Binding-site contacts:
Ligand atom CD1 contacts residue TYR445 of chain 1.B at 3.6 Å (hydrophobic).
Ligand atom OXT contacts residue GLY643 of chain 1.B at 3.7 Å.
Ligand atom OD2 contacts residue THR645 of chain 1.B at 3.0 Å (h-bond).
Ligand atom CD contacts residue PRO473 of chain 1.B at 3.7 Å (hydrophobic).
Ligand atom CA contacts residue GLU695 of chain 1.B at 3.3 Å.
Ligand atom CD1 contacts residue GLU397 of chain 1.B at 4.0 Å.
Ligand atom CG1 contacts residue GLU695 of chain 1.B at 4.0 Å.
Ligand atom CD contacts residue TYR445 of chain 1.B at 3.4 Å (hydrophobic).
Ligand atom OD1 contacts residue SER642 of chain 1.B at 3.8 Å.
Ligand atom CB1 contacts residue GLU695 of chain 1.B at 3.5 Å.
Ligand atom OXT contacts residue THR475 of chain 1.B at 3.8 Å.
Ligand atom C contacts residue THR475 of chain 1.B at 3.0 Å.
Ligand atom CD contacts residue GLU695 of chain 1.B at 3.9 Å.
Ligand atom CG contacts residue TYR445 of chain 1.B at 3.5 Å (hydrophobic).
Ligand atom C contacts residue ARG480 of chain 1.B at 4.0 Å.
Ligand atom OD1 contacts residue SER644 of chain 1.B at 2.8 Å (h-bond).
Ligand atom OXT contacts residue SER644 of chain 1.B at 2.8 Å (h-bond).
Ligand atom CB contacts residue GLU695 of chain 1.B at 4.0 Å.
Ligand atom CD2 contacts residue LEU640 of chain 1.B at 4.0 Å (hydrophobic).
Ligand atom CG1 contacts residue THR645 of chain 1.B at 3.6 Å.
Ligand atom O contacts residue PRO473 of chain 1.B at 3.7 Å.
Ligand atom C contacts residue GLU695 of chain 1.B at 4.1 Å.
Ligand atom O contacts residue THR475 of chain 1.B at 2.6 Å (h-bond).
Ligand atom OXT contacts residue ARG480 of chain 1.B at 3.3 Å (salt-bridge).
Ligand atom OD2 contacts residue LEU640 of chain 1.B at 3.3 Å.
Ligand atom N contacts residue GLU695 of chain 1.B at 3.1 Å (salt-bridge).
Ligand atom O contacts residue ARG480 of chain 1.B at 3.3 Å (salt-bridge).
Ligand atom O contacts residue LEU474 of chain 1.B at 4.1 Å.
Ligand atom C contacts residue SER644 of chain 1.B at 3.9 Å.
Ligand atom CG1 contacts residue SER644 of chain 1.B at 4.0 Å.
Ligand atom N contacts residue THR475 of chain 1.B at 3.5 Å (h-bond).
Ligand atom CA contacts residue THR475 of chain 1.B at 3.5 Å.
Ligand atom CB1 contacts residue LEU640 of chain 1.B at 3.6 Å (hydrophobic).
Ligand atom CD2 contacts residue TYR445 of chain 1.B at 3.5 Å (hydrophobic).
Ligand atom CG1 contacts residue LEU640 of chain 1.B at 3.7 Å (hydrophobic).
Ligand atom OD1 contacts residue GLY643 of chain 1.B at 3.1 Å.
Ligand atom N contacts residue PRO473 of chain 1.B at 3.4 Å (h-bond).
Ligand atom OD1 contacts residue THR645 of chain 1.B at 3.3 Å (h-bond).
Ligand atom CG2 contacts residue TYR445 of chain 1.B at 3.4 Å (hydrophobic).
Ligand atom O contacts residue TYR445 of chain 1.B at 4.1 Å.

Sequence of chain 1.B:
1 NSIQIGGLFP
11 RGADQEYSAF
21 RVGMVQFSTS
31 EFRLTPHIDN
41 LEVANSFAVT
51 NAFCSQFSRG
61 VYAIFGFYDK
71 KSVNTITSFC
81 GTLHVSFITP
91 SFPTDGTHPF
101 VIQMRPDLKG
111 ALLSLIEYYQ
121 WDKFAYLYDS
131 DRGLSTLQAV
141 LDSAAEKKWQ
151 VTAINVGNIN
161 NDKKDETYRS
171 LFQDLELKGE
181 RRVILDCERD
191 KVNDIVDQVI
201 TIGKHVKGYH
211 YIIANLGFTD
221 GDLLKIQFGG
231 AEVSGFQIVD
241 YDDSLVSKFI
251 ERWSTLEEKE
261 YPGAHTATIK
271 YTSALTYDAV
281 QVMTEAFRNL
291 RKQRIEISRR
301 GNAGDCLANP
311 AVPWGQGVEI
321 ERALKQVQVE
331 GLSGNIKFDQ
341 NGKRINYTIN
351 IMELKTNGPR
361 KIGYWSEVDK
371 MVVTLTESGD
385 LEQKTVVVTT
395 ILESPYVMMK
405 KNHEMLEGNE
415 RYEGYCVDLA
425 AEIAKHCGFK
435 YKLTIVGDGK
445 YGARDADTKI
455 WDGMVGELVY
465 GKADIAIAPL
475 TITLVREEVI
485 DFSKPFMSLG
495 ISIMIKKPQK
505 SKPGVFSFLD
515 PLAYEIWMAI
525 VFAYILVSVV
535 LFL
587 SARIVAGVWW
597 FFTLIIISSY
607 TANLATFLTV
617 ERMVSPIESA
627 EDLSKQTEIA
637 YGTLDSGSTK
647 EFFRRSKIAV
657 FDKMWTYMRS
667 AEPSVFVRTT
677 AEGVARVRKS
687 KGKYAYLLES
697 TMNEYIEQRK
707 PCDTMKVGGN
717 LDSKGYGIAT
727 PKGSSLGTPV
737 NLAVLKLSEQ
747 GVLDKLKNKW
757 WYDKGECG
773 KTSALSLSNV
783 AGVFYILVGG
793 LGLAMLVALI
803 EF

The protein below binds the small molecule below.
Small molecule (SMILES): C=C(C)[C@H]1CN[C@H](C(=O)O)[C@H]1CC(=O)O